The small molecule below binds the protein below.
Small molecule (SMILES): Cc1ccc(CNC(=O)N[C@@H](CC(C)C)C(=O)NO)cc1C

Sequence of chain 1.A:
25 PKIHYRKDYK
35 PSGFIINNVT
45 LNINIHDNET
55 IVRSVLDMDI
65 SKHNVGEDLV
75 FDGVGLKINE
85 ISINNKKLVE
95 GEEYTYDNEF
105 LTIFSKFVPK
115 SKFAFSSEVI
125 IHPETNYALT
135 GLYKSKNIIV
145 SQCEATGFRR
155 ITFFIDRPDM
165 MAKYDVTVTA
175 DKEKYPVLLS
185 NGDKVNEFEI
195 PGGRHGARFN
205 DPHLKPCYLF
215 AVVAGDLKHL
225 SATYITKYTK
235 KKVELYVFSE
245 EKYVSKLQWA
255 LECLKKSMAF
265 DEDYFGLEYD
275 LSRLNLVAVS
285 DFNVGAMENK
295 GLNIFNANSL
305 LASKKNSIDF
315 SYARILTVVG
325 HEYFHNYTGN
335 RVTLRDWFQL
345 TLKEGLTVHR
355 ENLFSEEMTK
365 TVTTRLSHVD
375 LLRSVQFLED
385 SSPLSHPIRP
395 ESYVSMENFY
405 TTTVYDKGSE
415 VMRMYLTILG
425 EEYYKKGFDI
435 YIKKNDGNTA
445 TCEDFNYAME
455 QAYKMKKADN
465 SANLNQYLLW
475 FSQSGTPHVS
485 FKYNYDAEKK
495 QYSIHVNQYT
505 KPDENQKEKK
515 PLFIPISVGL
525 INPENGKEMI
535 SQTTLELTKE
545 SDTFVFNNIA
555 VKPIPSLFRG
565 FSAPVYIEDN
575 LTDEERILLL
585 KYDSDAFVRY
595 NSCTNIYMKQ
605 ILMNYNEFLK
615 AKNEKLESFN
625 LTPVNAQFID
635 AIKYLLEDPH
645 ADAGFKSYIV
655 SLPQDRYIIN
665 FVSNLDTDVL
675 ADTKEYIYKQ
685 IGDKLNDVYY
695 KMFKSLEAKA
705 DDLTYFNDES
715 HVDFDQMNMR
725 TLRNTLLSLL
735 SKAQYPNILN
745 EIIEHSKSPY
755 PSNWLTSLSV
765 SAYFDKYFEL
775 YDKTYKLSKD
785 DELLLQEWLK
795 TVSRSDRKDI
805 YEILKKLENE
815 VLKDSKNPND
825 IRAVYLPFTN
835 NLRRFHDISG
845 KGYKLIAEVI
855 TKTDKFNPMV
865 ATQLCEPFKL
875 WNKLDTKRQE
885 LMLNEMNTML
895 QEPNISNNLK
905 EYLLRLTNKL

Binding-site contacts:
Ligand atom CG2 contacts residue TYR404 of chain 1.A at 3.2 Å (hydrophobic).
Ligand atom N contacts residue E8R1 of chain 1.G at 2.2 Å (h-bond).
Ligand atom C8 contacts residue GOL1 of chain 1.K at 3.1 Å.
Ligand atom O3 contacts residue HIS329 of chain 1.A at 3.1 Å (h-bond).
Ligand atom C9 contacts residue GOL1 of chain 1.K at 1.7 Å.
Ligand atom N contacts residue GOL1 of chain 1.J at 3.3 Å.
Ligand atom O contacts residue E8R1 of chain 1.G at 0.9 Å.
Ligand atom O3 contacts residue E8R1 of chain 1.G at 0.5 Å (h-bond).
Ligand atom C12 contacts residue GLU326 of chain 1.A at 3.2 Å.
Ligand atom O3 contacts residue GLU326 of chain 1.A at 2.4 Å (salt-bridge).
Ligand atom C8 contacts residue E8R1 of chain 1.G at 1.7 Å.
Ligand atom O2 contacts residue GLU348 of chain 1.A at 2.9 Å (salt-bridge).
Ligand atom N3 contacts residue ALA290 of chain 1.A at 3.1 Å (h-bond).
Ligand atom O2 contacts residue HIS325 of chain 1.A at 3.1 Å (h-bond).
Ligand atom O2 contacts residue E8R1 of chain 1.G at 0.7 Å (h-bond).
Ligand atom O contacts residue GLY289 of chain 1.A at 2.9 Å (h-bond).
Ligand atom N3 contacts residue GLU326 of chain 1.A at 2.6 Å (salt-bridge).
Ligand atom CB contacts residue E8R1 of chain 1.G at 3.0 Å.
Ligand atom C12 contacts residue GOL1 of chain 1.K at 1.2 Å.
Ligand atom C13 contacts residue ZN1 of chain 1.B at 2.7 Å.
Ligand atom C12 contacts residue E8R1 of chain 1.G at 2.9 Å.
Ligand atom C11 contacts residue GOL1 of chain 1.K at 0.9 Å.
Ligand atom N3 contacts residue ZN1 of chain 1.B at 2.9 Å.
Ligand atom N2 contacts residue E8R1 of chain 1.G at 0.5 Å (h-bond).
Ligand atom C13 contacts residue E8R1 of chain 1.G at 1.1 Å.
Ligand atom O2 contacts residue ZN1 of chain 1.B at 2.1 Å.
Ligand atom C7 contacts residue E8R1 of chain 1.G at 0.9 Å.
Ligand atom C9 contacts residue E8R1 of chain 1.G at 2.4 Å.
Ligand atom CD1 contacts residue E8R1 of chain 1.G at 2.3 Å.
Ligand atom O3 contacts residue HIS325 of chain 1.A at 3.3 Å (h-bond).
Ligand atom O3 contacts residue GLU292 of chain 1.A at 2.9 Å (salt-bridge).
Ligand atom C10 contacts residue GOL1 of chain 1.K at 1.1 Å.
Ligand atom CG1 contacts residue E8R1 of chain 1.G at 2.0 Å.
Ligand atom O3 contacts residue ZN1 of chain 1.B at 2.4 Å.
Ligand atom C16 contacts residue MET863 of chain 1.A at 3.2 Å (hydrophobic).
Ligand atom N contacts residue VAL288 of chain 1.A at 3.3 Å.
Ligand atom CA contacts residue GOL1 of chain 1.J at 2.9 Å.
Ligand atom N3 contacts residue E8R1 of chain 1.G at 0.9 Å (h-bond).
Ligand atom O2 contacts residue TYR409 of chain 1.A at 2.8 Å (h-bond).
Ligand atom CA contacts residue E8R1 of chain 1.G at 2.8 Å.